The small molecule below binds the protein below.
Small molecule (SMILES): CC(=O)N[C@@H]1[C@@H](O)[C@H](O)[C@@H](CO)O[C@H]1O

Binding-site contacts:
Ligand atom C5 contacts residue ASN75 of chain 1.B at 3.7 Å.
Ligand atom N2 contacts residue ASN75 of chain 1.B at 2.3 Å (h-bond).
Ligand atom C2 contacts residue ASN75 of chain 1.B at 2.4 Å.
Ligand atom O5 contacts residue ASN75 of chain 1.B at 2.5 Å (h-bond).
Ligand atom C8 contacts residue ASN75 of chain 1.B at 4.5 Å.
Ligand atom O7 contacts residue ASN75 of chain 1.B at 3.4 Å (h-bond).
Ligand atom C1 contacts residue THR77 of chain 1.B at 3.9 Å.
Ligand atom C4 contacts residue ASN75 of chain 1.B at 4.2 Å.
Ligand atom C1 contacts residue ASN75 of chain 1.B at 1.4 Å.
Ligand atom C7 contacts residue ASN75 of chain 1.B at 3.2 Å.
Ligand atom C3 contacts residue ASN75 of chain 1.B at 3.7 Å.
Ligand atom O7 contacts residue HIS74 of chain 1.B at 3.5 Å (h-bond).
Ligand atom C7 contacts residue HIS74 of chain 1.B at 4.2 Å.
Ligand atom O5 contacts residue THR77 of chain 1.B at 4.5 Å.

Sequence of chain 1.B:
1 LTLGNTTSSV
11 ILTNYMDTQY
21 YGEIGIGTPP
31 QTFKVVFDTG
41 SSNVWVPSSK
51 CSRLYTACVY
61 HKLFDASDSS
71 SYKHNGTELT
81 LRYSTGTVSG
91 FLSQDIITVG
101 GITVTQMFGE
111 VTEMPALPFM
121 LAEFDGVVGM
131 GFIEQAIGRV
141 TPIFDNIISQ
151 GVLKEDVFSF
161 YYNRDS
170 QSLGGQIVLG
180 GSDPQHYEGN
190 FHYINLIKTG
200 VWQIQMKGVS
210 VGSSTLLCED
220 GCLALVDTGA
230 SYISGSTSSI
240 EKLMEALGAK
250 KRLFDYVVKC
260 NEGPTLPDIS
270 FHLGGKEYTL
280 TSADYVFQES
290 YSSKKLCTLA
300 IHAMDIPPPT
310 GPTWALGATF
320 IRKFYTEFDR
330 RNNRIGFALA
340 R